Sequence of chain 1.C:
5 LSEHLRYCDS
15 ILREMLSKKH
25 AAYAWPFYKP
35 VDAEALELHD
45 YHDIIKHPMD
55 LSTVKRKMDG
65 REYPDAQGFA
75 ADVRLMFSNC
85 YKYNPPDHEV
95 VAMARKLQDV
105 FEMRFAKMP

This protein binds this small molecule.
Small molecule (SMILES): CC(=O)NCCCCCCNC(C)=O

Binding-site contacts:
Ligand atom C contacts residue CYS84 of chain 1.C at 4.2 Å (hydrophobic).
Ligand atom C2 contacts residue LEU42 of chain 1.C at 4.0 Å (hydrophobic).
Ligand atom C7 contacts residue TRP29 of chain 1.C at 4.3 Å (hydrophobic).
Ligand atom O1 contacts residue HIS92 of chain 1.C at 3.4 Å (h-bond).
Ligand atom C1 contacts residue VAL94 of chain 1.C at 4.2 Å (hydrophobic).
Ligand atom C6 contacts residue TRP29 of chain 1.C at 4.2 Å (hydrophobic).
Ligand atom O contacts residue ASN88 of chain 1.C at 3.0 Å (h-bond).
Ligand atom C3 contacts residue LEU42 of chain 1.C at 4.5 Å (hydrophobic).
Ligand atom C contacts residue VAL35 of chain 1.C at 3.8 Å (hydrophobic).
Ligand atom C contacts residue PRO30 of chain 1.C at 3.9 Å (hydrophobic).
Ligand atom N contacts residue VAL94 of chain 1.C at 4.3 Å.
Ligand atom C2 contacts residue ASN88 of chain 1.C at 4.1 Å.
Ligand atom C2 contacts residue VAL35 of chain 1.C at 4.5 Å (hydrophobic).
Ligand atom C3 contacts residue VAL94 of chain 1.C at 4.4 Å (hydrophobic).
Ligand atom N contacts residue ASN88 of chain 1.C at 4.5 Å.
Ligand atom O contacts residue VAL35 of chain 1.C at 4.2 Å.
Ligand atom C contacts residue PHE31 of chain 1.C at 3.6 Å (hydrophobic).
Ligand atom C1 contacts residue ASN88 of chain 1.C at 3.9 Å.
Ligand atom C1 contacts residue VAL35 of chain 1.C at 3.7 Å (hydrophobic).
Ligand atom O contacts residue CYS84 of chain 1.C at 3.8 Å.
Ligand atom C4 contacts residue VAL94 of chain 1.C at 4.3 Å (hydrophobic).
Ligand atom C1 contacts residue CYS84 of chain 1.C at 4.3 Å (hydrophobic).
Ligand atom C5 contacts residue LEU40 of chain 1.C at 3.9 Å (hydrophobic).
Ligand atom N contacts residue VAL35 of chain 1.C at 3.8 Å.
Ligand atom C contacts residue VAL94 of chain 1.C at 4.2 Å (hydrophobic).
Ligand atom C3 contacts residue ASN88 of chain 1.C at 3.8 Å.